Sequence of chain 1.B:
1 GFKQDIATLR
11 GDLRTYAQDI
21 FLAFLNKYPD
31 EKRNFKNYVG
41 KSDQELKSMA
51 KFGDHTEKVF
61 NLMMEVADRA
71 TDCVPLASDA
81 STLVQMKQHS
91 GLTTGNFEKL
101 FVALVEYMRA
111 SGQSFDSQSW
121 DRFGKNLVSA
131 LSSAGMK

A small-molecule ligand and the protein it binds are described below.
Small molecule (SMILES): Cc1ccc(O)c(C)c1

Binding-site contacts:
Ligand atom C7 contacts residue VAL59 of chain 1.B at 3.8 Å (hydrophobic).
Ligand atom C4 contacts residue PHE21 of chain 1.B at 3.6 Å (hydrophobic).
Ligand atom C4 contacts residue THR56 of chain 1.B at 3.6 Å.
Ligand atom C3 contacts residue VAL59 of chain 1.B at 3.9 Å (hydrophobic).
Ligand atom C5 contacts residue PHE21 of chain 1.B at 3.9 Å (hydrophobic).
Ligand atom C7 contacts residue PHE35 of chain 1.B at 4.0 Å (hydrophobic).
Ligand atom C8 contacts residue PHE21 of chain 1.B at 3.6 Å (hydrophobic).
Ligand atom C5 contacts residue PHE35 of chain 1.B at 3.5 Å (hydrophobic).
Ligand atom C6 contacts residue HEM1 of chain 1.K at 3.9 Å.
Ligand atom O1 contacts residue HEM1 of chain 1.K at 3.7 Å.
Ligand atom C8 contacts residue VAL59 of chain 1.B at 4.4 Å (hydrophobic).
Ligand atom C7 contacts residue HEM1 of chain 1.K at 4.1 Å.
Ligand atom C1 contacts residue VAL59 of chain 1.B at 3.6 Å (hydrophobic).
Ligand atom C4 contacts residue VAL59 of chain 1.B at 3.8 Å (hydrophobic).
Ligand atom C3 contacts residue PHE21 of chain 1.B at 3.5 Å (hydrophobic).
Ligand atom C2 contacts residue PHE21 of chain 1.B at 3.4 Å (hydrophobic).
Ligand atom C1 contacts residue LEU100 of chain 1.B at 4.2 Å (hydrophobic).
Ligand atom O1 contacts residue PHE35 of chain 1.B at 3.2 Å.
Ligand atom O1 contacts residue PHE21 of chain 1.B at 4.4 Å.
Ligand atom C4 contacts residue HIS55 of chain 1.B at 4.3 Å.
Ligand atom C8 contacts residue PHE52 of chain 1.B at 4.2 Å (hydrophobic).
Ligand atom C8 contacts residue THR56 of chain 1.B at 2.8 Å.
Ligand atom C6 contacts residue PHE21 of chain 1.B at 4.0 Å (hydrophobic).
Ligand atom C6 contacts residue PHE35 of chain 1.B at 3.3 Å (hydrophobic).
Ligand atom C8 contacts residue HIS55 of chain 1.B at 3.5 Å.
Ligand atom O1 contacts residue VAL59 of chain 1.B at 4.3 Å.
Ligand atom C3 contacts residue THR56 of chain 1.B at 3.6 Å.
Ligand atom C6 contacts residue VAL59 of chain 1.B at 3.8 Å (hydrophobic).
Ligand atom C5 contacts residue VAL59 of chain 1.B at 3.7 Å (hydrophobic).
Ligand atom C7 contacts residue PHE21 of chain 1.B at 3.7 Å (hydrophobic).
Ligand atom C1 contacts residue PHE21 of chain 1.B at 3.4 Å (hydrophobic).
Ligand atom C2 contacts residue VAL59 of chain 1.B at 3.6 Å (hydrophobic).